Sequence of chain 1.C:
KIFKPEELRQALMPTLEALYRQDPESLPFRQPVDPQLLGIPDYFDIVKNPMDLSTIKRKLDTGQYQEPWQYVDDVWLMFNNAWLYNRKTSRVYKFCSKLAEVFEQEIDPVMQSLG

The protein below binds the small molecule below.
Small molecule (SMILES): COC1CCC(n2c([C@@H]3CCCC(=O)N3c3ccccc3)nc3cc(-c4c(C)noc4C)ccc32)CC1

Binding-site contacts:
Ligand atom C33 contacts residue PRO29 of chain 1.C at 3.6 Å (hydrophobic).
Ligand atom C11 contacts residue LEU28 of chain 1.C at 3.9 Å (hydrophobic).
Ligand atom C01 contacts residue TYR86 of chain 1.C at 3.8 Å (hydrophobic).
Ligand atom C33 contacts residue LEU39 of chain 1.C at 4.0 Å (hydrophobic).
Ligand atom C07 contacts residue LEU39 of chain 1.C at 4.0 Å (hydrophobic).
Ligand atom C35 contacts residue VAL93 of chain 1.C at 3.9 Å (hydrophobic).
Ligand atom C25 contacts residue ARG92 of chain 1.C at 4.0 Å.
Ligand atom C01 contacts residue ASN87 of chain 1.C at 3.9 Å.
Ligand atom C35 contacts residue VAL34 of chain 1.C at 3.9 Å (hydrophobic).
Ligand atom C27 contacts residue LEU28 of chain 1.C at 3.9 Å (hydrophobic).
Ligand atom C33 contacts residue VAL34 of chain 1.C at 3.9 Å (hydrophobic).
Ligand atom N36 contacts residue VAL34 of chain 1.C at 3.9 Å.
Ligand atom C02 contacts residue ASN87 of chain 1.C at 3.8 Å.
Ligand atom C28 contacts residue PRO29 of chain 1.C at 3.4 Å (hydrophobic).
Ligand atom C10 contacts residue PRO29 of chain 1.C at 4.0 Å (hydrophobic).
Ligand atom C22 contacts residue ARG92 of chain 1.C at 3.8 Å.
Ligand atom C35 contacts residue PHE30 of chain 1.C at 3.9 Å (hydrophobic).
Ligand atom C28 contacts residue PHE96 of chain 1.C at 3.7 Å (hydrophobic).
Ligand atom C32 contacts residue LEU39 of chain 1.C at 3.9 Å (hydrophobic).
Ligand atom C34 contacts residue VAL34 of chain 1.C at 3.6 Å (hydrophobic).
Ligand atom C27 contacts residue PRO29 of chain 1.C at 3.8 Å (hydrophobic).
Ligand atom O37 contacts residue ASN87 of chain 1.C at 3.1 Å (h-bond).
Ligand atom N36 contacts residue ALA83 of chain 1.C at 4.1 Å.
Ligand atom O37 contacts residue TYR86 of chain 1.C at 3.9 Å.
Ligand atom C01 contacts residue ILE41 of chain 1.C at 3.6 Å (hydrophobic).
Ligand atom C35 contacts residue PRO29 of chain 1.C at 3.5 Å (hydrophobic).
Ligand atom C32 contacts residue PRO29 of chain 1.C at 3.9 Å (hydrophobic).
Ligand atom O30 contacts residue ARG92 of chain 1.C at 2.7 Å (salt-bridge).
Ligand atom O37 contacts residue TYR44 of chain 1.C at 3.6 Å.
Ligand atom C27 contacts residue PHE96 of chain 1.C at 4.0 Å (hydrophobic).
Ligand atom C11 contacts residue GLN32 of chain 1.C at 4.1 Å.
Ligand atom C16 contacts residue LEU39 of chain 1.C at 3.9 Å (hydrophobic).
Ligand atom C34 contacts residue VAL93 of chain 1.C at 3.8 Å (hydrophobic).
Ligand atom C28 contacts residue ARG92 of chain 1.C at 3.9 Å.
Ligand atom C24 contacts residue ARG92 of chain 1.C at 3.8 Å.
Ligand atom C03 contacts residue VAL34 of chain 1.C at 3.8 Å (hydrophobic).
Ligand atom N36 contacts residue ASN87 of chain 1.C at 3.3 Å (h-bond).
Ligand atom C29 contacts residue ARG92 of chain 1.C at 3.7 Å.
Ligand atom C05 contacts residue VAL93 of chain 1.C at 3.6 Å (hydrophobic).
Ligand atom C14 contacts residue GLN32 of chain 1.C at 4.0 Å.